This protein binds this small molecule.
Small molecule (SMILES): O=c1[nH]cnc2c([C@@H]3O[C@H](CO)[C@@H](O)[C@H]3O)n[nH]c12

Sequence of chain 1.A:
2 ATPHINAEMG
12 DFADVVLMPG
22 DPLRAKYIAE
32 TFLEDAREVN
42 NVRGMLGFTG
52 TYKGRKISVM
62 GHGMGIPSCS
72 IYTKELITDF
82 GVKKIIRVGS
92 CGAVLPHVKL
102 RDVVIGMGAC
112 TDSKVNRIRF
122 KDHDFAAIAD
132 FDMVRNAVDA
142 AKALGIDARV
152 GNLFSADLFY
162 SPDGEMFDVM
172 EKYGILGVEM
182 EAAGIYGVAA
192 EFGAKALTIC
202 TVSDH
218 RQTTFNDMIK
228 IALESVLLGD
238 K

Binding-site contacts:
Ligand atom C3' contacts residue MET181 of chain 2.A at 3.8 Å (hydrophobic).
Ligand atom O4' contacts residue PO41 of chain 2.D at 3.0 Å (h-bond).
Ligand atom N7 contacts residue SER204 of chain 2.A at 3.4 Å (h-bond).
Ligand atom O2' contacts residue GLU180 of chain 2.A at 3.8 Å.
Ligand atom N1 contacts residue VAL179 of chain 2.A at 3.6 Å (h-bond).
Ligand atom O5' contacts residue HIS5 of chain 1.A at 2.7 Å (h-bond).
Ligand atom N7 contacts residue SER91 of chain 2.A at 3.7 Å.
Ligand atom C1' contacts residue SER91 of chain 2.A at 3.3 Å.
Ligand atom O3' contacts residue GLU182 of chain 2.A at 3.0 Å (salt-bridge).
Ligand atom O6 contacts residue GLY93 of chain 2.A at 3.3 Å.
Ligand atom C4 contacts residue VAL179 of chain 2.A at 3.7 Å (hydrophobic).
Ligand atom C6 contacts residue GLY93 of chain 2.A at 3.6 Å.
Ligand atom O6 contacts residue ASP205 of chain 2.A at 3.2 Å (salt-bridge).
Ligand atom O2' contacts residue PO41 of chain 2.D at 3.4 Å (h-bond).
Ligand atom C5' contacts residue MET65 of chain 2.A at 3.4 Å (hydrophobic).
Ligand atom C9 contacts residue SER91 of chain 2.A at 3.3 Å.
Ligand atom C4' contacts residue PO41 of chain 2.D at 3.7 Å.
Ligand atom C2' contacts residue GLU182 of chain 2.A at 3.3 Å.
Ligand atom C2 contacts residue VAL179 of chain 2.A at 3.7 Å (hydrophobic).
Ligand atom N7 contacts residue CYS92 of chain 2.A at 3.4 Å.
Ligand atom O2' contacts residue GLU182 of chain 2.A at 2.4 Å (salt-bridge).
Ligand atom O3' contacts residue MET65 of chain 2.A at 3.7 Å.
Ligand atom N8 contacts residue SER91 of chain 2.A at 2.6 Å (h-bond).
Ligand atom C6 contacts residue VAL179 of chain 2.A at 3.6 Å (hydrophobic).
Ligand atom O3' contacts residue PO41 of chain 2.D at 3.3 Å (h-bond).
Ligand atom O5' contacts residue PHE160 of chain 2.A at 3.4 Å.
Ligand atom C5 contacts residue VAL179 of chain 2.A at 3.6 Å (hydrophobic).
Ligand atom C1' contacts residue PO41 of chain 2.D at 3.5 Å.
Ligand atom C3' contacts residue GLU182 of chain 2.A at 3.6 Å.
Ligand atom O2' contacts residue MET181 of chain 2.A at 3.8 Å.
Ligand atom N8 contacts residue CYS92 of chain 2.A at 3.4 Å (h-bond).
Ligand atom O2' contacts residue SER91 of chain 2.A at 3.7 Å.
Ligand atom N7 contacts residue GLY93 of chain 2.A at 3.6 Å.
Ligand atom O4' contacts residue SER91 of chain 2.A at 3.8 Å.
Ligand atom O2' contacts residue ARG88 of chain 2.A at 2.7 Å (salt-bridge).
Ligand atom C5' contacts residue HIS5 of chain 1.A at 3.5 Å.
Ligand atom N3 contacts residue VAL179 of chain 2.A at 3.7 Å.
Ligand atom C5 contacts residue GLY93 of chain 2.A at 3.7 Å.
Ligand atom C2 contacts residue PHE160 of chain 2.A at 3.6 Å (hydrophobic).
Ligand atom N3 contacts residue GLU180 of chain 2.A at 3.6 Å.

Sequence of chain 2.A:
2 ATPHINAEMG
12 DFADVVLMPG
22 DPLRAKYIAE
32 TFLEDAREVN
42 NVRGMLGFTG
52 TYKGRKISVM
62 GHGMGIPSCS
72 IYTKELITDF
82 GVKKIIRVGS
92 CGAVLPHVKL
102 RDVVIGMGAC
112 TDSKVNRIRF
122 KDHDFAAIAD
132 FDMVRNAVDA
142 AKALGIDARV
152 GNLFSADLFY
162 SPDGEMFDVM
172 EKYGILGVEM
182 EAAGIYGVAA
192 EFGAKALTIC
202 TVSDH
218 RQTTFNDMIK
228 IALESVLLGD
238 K